Sequence of chain 1.E:
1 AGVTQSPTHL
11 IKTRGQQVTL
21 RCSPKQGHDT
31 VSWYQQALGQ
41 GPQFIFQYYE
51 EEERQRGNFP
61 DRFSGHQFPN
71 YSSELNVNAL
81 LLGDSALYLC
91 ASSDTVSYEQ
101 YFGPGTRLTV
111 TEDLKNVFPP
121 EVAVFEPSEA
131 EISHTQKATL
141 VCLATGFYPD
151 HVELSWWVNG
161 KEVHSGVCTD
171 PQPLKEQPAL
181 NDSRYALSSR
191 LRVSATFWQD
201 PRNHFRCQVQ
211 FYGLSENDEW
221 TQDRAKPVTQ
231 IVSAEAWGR

Sequence of chain 1.D:
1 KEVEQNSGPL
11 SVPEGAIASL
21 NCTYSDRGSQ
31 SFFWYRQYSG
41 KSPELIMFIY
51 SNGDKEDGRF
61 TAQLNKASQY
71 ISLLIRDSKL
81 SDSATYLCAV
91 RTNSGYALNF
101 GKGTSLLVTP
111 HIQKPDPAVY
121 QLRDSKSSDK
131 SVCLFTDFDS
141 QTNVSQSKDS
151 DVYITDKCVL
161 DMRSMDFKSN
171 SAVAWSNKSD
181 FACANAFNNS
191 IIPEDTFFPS

Sequence of chain 1.A:
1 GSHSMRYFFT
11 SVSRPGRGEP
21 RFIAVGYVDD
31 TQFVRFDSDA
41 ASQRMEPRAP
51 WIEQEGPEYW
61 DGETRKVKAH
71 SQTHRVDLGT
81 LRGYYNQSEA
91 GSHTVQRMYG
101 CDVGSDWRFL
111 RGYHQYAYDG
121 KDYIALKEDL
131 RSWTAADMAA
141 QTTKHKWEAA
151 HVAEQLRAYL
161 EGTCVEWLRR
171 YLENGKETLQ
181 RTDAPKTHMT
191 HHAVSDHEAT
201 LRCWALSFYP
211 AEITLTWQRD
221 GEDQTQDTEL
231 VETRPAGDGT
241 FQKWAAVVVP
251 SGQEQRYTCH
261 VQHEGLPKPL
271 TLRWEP

A protein and the small-molecule ligand that binds it are described below.
Small molecule (SMILES): CC[C@H](C)[C@H](NC(=O)[C@@H](NC(=O)[C@H](CC(N)=O)NC(=O)[C@H](Cc1ccc(O)cc1)NC(=O)[C@H](CC(C)C)NC(=O)[C@@H](N)CO)[C@@H](C)O)C(=O)N[C@@H](C)C(=O)N[C@H](C(=O)N[C@@H](CC(C)C)C(=O)O)[C@@H](C)O

Binding-site contacts:
Ligand atom CD1 contacts residue ASP77 of chain 1.A at 3.3 Å.
Ligand atom OH contacts residue LEU156 of chain 1.A at 3.5 Å (h-bond).
Ligand atom OG contacts residue GLU63 of chain 1.A at 3.2 Å (salt-bridge).
Ligand atom N contacts residue THR95 of chain 1.E at 3.2 Å (h-bond).
Ligand atom CB contacts residue TYR171 of chain 1.A at 3.5 Å (hydrophobic).
Ligand atom N contacts residue TYR7 of chain 1.A at 2.7 Å (h-bond).
Ligand atom O contacts residue LYS66 of chain 1.A at 2.9 Å (salt-bridge).
Ligand atom CD2 contacts residue HIS70 of chain 1.A at 2.9 Å.
Ligand atom O contacts residue TRP147 of chain 1.A at 2.7 Å (h-bond).
Ligand atom O contacts residue TYR96 of chain 1.D at 2.7 Å (h-bond).
Ligand atom O contacts residue TYR159 of chain 1.A at 2.4 Å (h-bond).
Ligand atom O contacts residue TYR84 of chain 1.A at 3.5 Å (h-bond).
Ligand atom OXT contacts residue LYS146 of chain 1.A at 3.5 Å.
Ligand atom OG contacts residue LYS66 of chain 1.A at 3.3 Å (salt-bridge).
Ligand atom O contacts residue HIS70 of chain 1.A at 3.3 Å.
Ligand atom CA contacts residue TYR7 of chain 1.A at 3.1 Å (hydrophobic).
Ligand atom ND2 contacts residue GLN30 of chain 1.D at 3.1 Å (h-bond).
Ligand atom OD1 contacts residue THR92 of chain 1.D at 3.0 Å (h-bond).
Ligand atom N contacts residue GLU63 of chain 1.A at 3.0 Å (salt-bridge).
Ligand atom O contacts residue TYR7 of chain 1.A at 3.4 Å.
Ligand atom CB contacts residue ASP77 of chain 1.A at 3.5 Å.
Ligand atom C contacts residue TYR7 of chain 1.A at 3.4 Å (hydrophobic).
Ligand atom N contacts residue TYR171 of chain 1.A at 2.7 Å (h-bond).
Ligand atom CA contacts residue GLU63 of chain 1.A at 3.4 Å.
Ligand atom O contacts residue ASN93 of chain 1.D at 3.0 Å (h-bond).
Ligand atom N contacts residue ASP77 of chain 1.A at 2.8 Å (salt-bridge).
Ligand atom CA contacts residue TYR171 of chain 1.A at 3.4 Å (hydrophobic).
Ligand atom CB contacts residue TYR99 of chain 1.A at 3.4 Å (hydrophobic).
Ligand atom OH contacts residue GLN155 of chain 1.A at 3.4 Å.
Ligand atom N contacts residue ASN93 of chain 1.D at 3.4 Å (h-bond).
Ligand atom CG contacts residue TYR99 of chain 1.A at 3.5 Å (hydrophobic).
Ligand atom O contacts residue THR73 of chain 1.A at 3.5 Å.
Ligand atom OD1 contacts residue GLY95 of chain 1.D at 3.1 Å (h-bond).
Ligand atom CD2 contacts residue TYR99 of chain 1.A at 3.3 Å (hydrophobic).
Ligand atom N contacts residue TYR99 of chain 1.A at 3.1 Å (h-bond).
Ligand atom CA contacts residue THR95 of chain 1.E at 3.3 Å.
Ligand atom OG1 contacts residue THR95 of chain 1.E at 3.4 Å (h-bond).
Ligand atom O contacts residue TYR98 of chain 1.E at 2.6 Å (h-bond).
Ligand atom ND2 contacts residue ASN93 of chain 1.D at 3.3 Å (h-bond).
Ligand atom CG2 contacts residue THR95 of chain 1.E at 3.2 Å.